The protein below binds the small molecule below.
Small molecule (SMILES): Cn1nccc1CN

Sequence of chain 1.B:
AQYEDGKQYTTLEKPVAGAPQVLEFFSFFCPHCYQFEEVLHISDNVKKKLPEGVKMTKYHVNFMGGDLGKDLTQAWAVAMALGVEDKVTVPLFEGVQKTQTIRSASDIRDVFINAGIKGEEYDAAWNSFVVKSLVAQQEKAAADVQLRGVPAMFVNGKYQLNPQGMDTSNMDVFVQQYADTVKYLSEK

Binding-site contacts:
Ligand atom C4 contacts residue ALA1 of chain 1.B at 3.0 Å (hydrophobic).
Ligand atom C contacts residue ALA1 of chain 1.B at 3.9 Å (hydrophobic).
Ligand atom N contacts residue GLU4 of chain 1.B at 3.5 Å.
Ligand atom N1 contacts residue CU1 of chain 1.D at 4.3 Å.
Ligand atom N1 contacts residue GLU4 of chain 1.B at 3.3 Å (salt-bridge).
Ligand atom C contacts residue TYR3 of chain 1.B at 3.8 Å (hydrophobic).
Ligand atom C2 contacts residue CU1 of chain 1.D at 4.0 Å.
Ligand atom C4 contacts residue GLU4 of chain 1.B at 3.8 Å.
Ligand atom C contacts residue GLU4 of chain 1.B at 3.7 Å.
Ligand atom C4 contacts residue CU1 of chain 1.D at 2.7 Å.
Ligand atom C3 contacts residue ALA1 of chain 1.B at 4.0 Å (hydrophobic).
Ligand atom N contacts residue ALA1 of chain 1.B at 4.3 Å.
Ligand atom C2 contacts residue GLU4 of chain 1.B at 3.3 Å.
Ligand atom C4 contacts residue GLN2 of chain 1.B at 4.4 Å.
Ligand atom N contacts residue CU1 of chain 1.D at 3.3 Å.
Ligand atom C3 contacts residue CU1 of chain 1.D at 3.1 Å.
Ligand atom C3 contacts residue GLU4 of chain 1.B at 3.3 Å.
Ligand atom N2 contacts residue CU1 of chain 1.D at 2.2 Å.
Ligand atom C1 contacts residue GLU4 of chain 1.B at 3.2 Å.
Ligand atom C contacts residue CU1 of chain 1.D at 3.4 Å.
Ligand atom N2 contacts residue ALA1 of chain 1.B at 2.9 Å (h-bond).